Sequence of chain 1.A:
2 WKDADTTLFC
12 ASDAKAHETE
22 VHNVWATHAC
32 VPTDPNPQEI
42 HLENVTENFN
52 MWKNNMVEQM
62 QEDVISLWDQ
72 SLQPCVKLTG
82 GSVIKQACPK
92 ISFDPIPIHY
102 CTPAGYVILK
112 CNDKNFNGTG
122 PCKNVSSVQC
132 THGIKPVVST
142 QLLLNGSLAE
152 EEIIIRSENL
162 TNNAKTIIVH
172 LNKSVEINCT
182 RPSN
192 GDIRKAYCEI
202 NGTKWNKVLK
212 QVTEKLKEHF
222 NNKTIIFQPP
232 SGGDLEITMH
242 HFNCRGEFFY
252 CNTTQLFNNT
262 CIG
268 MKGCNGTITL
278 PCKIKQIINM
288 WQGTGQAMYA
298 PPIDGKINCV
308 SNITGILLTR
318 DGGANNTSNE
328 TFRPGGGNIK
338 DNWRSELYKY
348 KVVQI

The protein below binds the small molecule below.
Small molecule (SMILES): CC(=O)N[C@@H]1[C@@H](O)[C@H](O)[C@@H](CO)O[C@H]1O

Binding-site contacts:
Ligand atom C5 contacts residue ASN146 of chain 1.A at 3.7 Å.
Ligand atom C2 contacts residue VAL307 of chain 1.A at 4.1 Å (hydrophobic).
Ligand atom O3 contacts residue ARG246 of chain 1.A at 3.7 Å.
Ligand atom C5 contacts residue VAL307 of chain 1.A at 3.5 Å (hydrophobic).
Ligand atom O7 contacts residue PRO96 of chain 1.A at 3.7 Å.
Ligand atom O5 contacts residue LYS136 of chain 1.A at 3.7 Å.
Ligand atom N2 contacts residue ASN146 of chain 1.A at 2.9 Å (h-bond).
Ligand atom C1 contacts residue VAL307 of chain 1.A at 3.8 Å (hydrophobic).
Ligand atom C8 contacts residue LEU145 of chain 1.A at 3.8 Å (hydrophobic).
Ligand atom O4 contacts residue VAL307 of chain 1.A at 3.9 Å.
Ligand atom C4 contacts residue ASP95 of chain 1.A at 3.8 Å.
Ligand atom O5 contacts residue ASN146 of chain 1.A at 2.4 Å (h-bond).
Ligand atom C5 contacts residue NAG1 of chain 1.S at 4.0 Å.
Ligand atom O3 contacts residue CYS306 of chain 1.A at 3.3 Å (h-bond).
Ligand atom C1 contacts residue ASN146 of chain 1.A at 1.4 Å.
Ligand atom O7 contacts residue VAL138 of chain 1.A at 4.1 Å.
Ligand atom O6 contacts residue LYS136 of chain 1.A at 3.1 Å (salt-bridge).
Ligand atom C1 contacts residue NAG1 of chain 1.S at 4.0 Å.
Ligand atom O7 contacts residue ASN146 of chain 1.A at 3.8 Å.
Ligand atom O6 contacts residue NAG1 of chain 1.S at 3.8 Å.
Ligand atom C8 contacts residue VAL138 of chain 1.A at 3.7 Å (hydrophobic).
Ligand atom C4 contacts residue VAL307 of chain 1.A at 3.8 Å (hydrophobic).
Ligand atom C4 contacts residue ASN146 of chain 1.A at 4.2 Å.
Ligand atom C7 contacts residue VAL138 of chain 1.A at 4.2 Å (hydrophobic).
Ligand atom C6 contacts residue NAG1 of chain 1.S at 4.0 Å.
Ligand atom O5 contacts residue VAL307 of chain 1.A at 4.1 Å.
Ligand atom C8 contacts residue ASN244 of chain 1.A at 4.3 Å.
Ligand atom C3 contacts residue SER308 of chain 1.A at 4.2 Å.
Ligand atom C2 contacts residue ASN146 of chain 1.A at 2.5 Å.
Ligand atom N2 contacts residue SER308 of chain 1.A at 3.1 Å (h-bond).
Ligand atom C2 contacts residue SER308 of chain 1.A at 4.0 Å.
Ligand atom O5 contacts residue NAG1 of chain 1.S at 3.3 Å.
Ligand atom C3 contacts residue VAL307 of chain 1.A at 3.5 Å (hydrophobic).
Ligand atom C4 contacts residue ARG246 of chain 1.A at 3.9 Å.
Ligand atom C3 contacts residue ASN146 of chain 1.A at 3.8 Å.
Ligand atom C8 contacts residue SER308 of chain 1.A at 3.7 Å.
Ligand atom C7 contacts residue SER308 of chain 1.A at 4.0 Å.
Ligand atom O4 contacts residue ARG246 of chain 1.A at 3.0 Å (salt-bridge).
Ligand atom C7 contacts residue ASN146 of chain 1.A at 3.5 Å.
Ligand atom O3 contacts residue ASP95 of chain 1.A at 4.1 Å.